Binding-site contacts:
Ligand atom C6 contacts residue VAL53 of chain 1.A at 3.1 Å (hydrophobic).
Ligand atom C11 contacts residue VAL53 of chain 1.A at 4.3 Å (hydrophobic).
Ligand atom N5 contacts residue VAL53 of chain 1.A at 3.4 Å (h-bond).
Ligand atom N13 contacts residue ALA121 of chain 1.A at 3.6 Å.
Ligand atom N13 contacts residue GLN115 of chain 1.A at 2.8 Å (h-bond).
Ligand atom C12 contacts residue CYS122 of chain 1.A at 1.7 Å (hydrophobic).
Ligand atom N13 contacts residue HIS54 of chain 1.A at 4.2 Å.
Ligand atom N5 contacts residue CYS122 of chain 1.A at 2.9 Å (h-bond).
Ligand atom C4 contacts residue ALA120 of chain 1.A at 4.2 Å (hydrophobic).
Ligand atom C12 contacts residue HIS54 of chain 1.A at 4.1 Å.
Ligand atom C12 contacts residue ALA121 of chain 1.A at 4.2 Å (hydrophobic).
Ligand atom C2 contacts residue ALA120 of chain 1.A at 4.2 Å (hydrophobic).
Ligand atom N5 contacts residue HIS54 of chain 1.A at 4.2 Å.
Ligand atom C15 contacts residue VAL53 of chain 1.A at 4.1 Å (hydrophobic).
Ligand atom N3 contacts residue SER119 of chain 1.A at 4.0 Å.
Ligand atom C2 contacts residue LEU201 of chain 1.A at 3.8 Å (hydrophobic).
Ligand atom C10 contacts residue GLY52 of chain 1.A at 3.5 Å.
Ligand atom N13 contacts residue CYS122 of chain 1.A at 2.6 Å (h-bond).
Ligand atom C4 contacts residue VAL53 of chain 1.A at 4.0 Å (hydrophobic).
Ligand atom C6 contacts residue CYS122 of chain 1.A at 4.2 Å (hydrophobic).
Ligand atom C2 contacts residue VAL53 of chain 1.A at 4.1 Å (hydrophobic).
Ligand atom C1 contacts residue VAL53 of chain 1.A at 3.5 Å (hydrophobic).
Ligand atom C17 contacts residue VAL53 of chain 1.A at 4.0 Å (hydrophobic).
Ligand atom C18 contacts residue VAL53 of chain 1.A at 4.3 Å (hydrophobic).
Ligand atom C14 contacts residue VAL53 of chain 1.A at 4.3 Å (hydrophobic).
Ligand atom N3 contacts residue LEU201 of chain 1.A at 4.0 Å.
Ligand atom N3 contacts residue ALA120 of chain 1.A at 3.6 Å.
Ligand atom C7 contacts residue VAL53 of chain 1.A at 4.0 Å (hydrophobic).
Ligand atom N9 contacts residue VAL53 of chain 1.A at 3.8 Å.
Ligand atom N13 contacts residue SER119 of chain 1.A at 3.4 Å (h-bond).
Ligand atom N9 contacts residue GLY52 of chain 1.A at 3.7 Å.
Ligand atom C18 contacts residue GLY52 of chain 1.A at 3.6 Å.
Ligand atom C12 contacts residue ALA120 of chain 1.A at 3.7 Å (hydrophobic).
Ligand atom C16 contacts residue VAL53 of chain 1.A at 4.1 Å (hydrophobic).
Ligand atom O8 contacts residue LEU201 of chain 1.A at 4.0 Å.
Ligand atom N13 contacts residue ALA120 of chain 1.A at 3.5 Å.
Ligand atom C4 contacts residue CYS122 of chain 1.A at 2.6 Å (hydrophobic).
Ligand atom C12 contacts residue GLN115 of chain 1.A at 4.0 Å.
Ligand atom N3 contacts residue CYS122 of chain 1.A at 3.9 Å.
Ligand atom C11 contacts residue GLY52 of chain 1.A at 3.6 Å.

The small molecule below binds the protein below.
Small molecule (SMILES): [H]/N=C/c1ncc(C(=O)NCc2ccccc2)cn1

Sequence of chain 1.A:
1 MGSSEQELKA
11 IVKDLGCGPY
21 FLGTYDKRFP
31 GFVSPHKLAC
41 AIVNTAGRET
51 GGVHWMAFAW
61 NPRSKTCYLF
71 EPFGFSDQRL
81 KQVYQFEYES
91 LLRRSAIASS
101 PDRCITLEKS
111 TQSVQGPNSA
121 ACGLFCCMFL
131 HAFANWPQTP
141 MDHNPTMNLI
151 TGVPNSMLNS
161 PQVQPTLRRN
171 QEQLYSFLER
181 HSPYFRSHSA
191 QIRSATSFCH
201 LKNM